A protein and the small-molecule ligand that binds it are described below.
Small molecule (SMILES): CC(=O)N[C@H]1[C@H](O[C@H]2[C@H](O)[C@@H](NC(C)=O)CO[C@@H]2CO)O[C@H](CO)[C@@H](O)[C@@H]1O

Binding-site contacts:
Ligand atom O5 contacts residue PHE117 of chain 1.A at 3.9 Å.
Ligand atom C5 contacts residue ASN119 of chain 1.A at 3.8 Å.
Ligand atom C2 contacts residue ASN119 of chain 1.A at 2.5 Å.
Ligand atom O5 contacts residue ASN119 of chain 1.A at 2.4 Å (h-bond).
Ligand atom O7 contacts residue ASN119 of chain 1.A at 3.4 Å (h-bond).
Ligand atom C1 contacts residue ASN119 of chain 1.A at 1.5 Å.
Ligand atom C4 contacts residue ASN119 of chain 1.A at 4.3 Å.
Ligand atom N2 contacts residue ASN119 of chain 1.A at 2.9 Å (h-bond).
Ligand atom C3 contacts residue ASN119 of chain 1.A at 3.9 Å.
Ligand atom C8 contacts residue HIS115 of chain 1.A at 4.0 Å.
Ligand atom C8 contacts residue ASN119 of chain 1.A at 3.5 Å.
Ligand atom C1 contacts residue PHE117 of chain 1.A at 3.7 Å (hydrophobic).
Ligand atom C7 contacts residue ASN119 of chain 1.A at 3.1 Å.

Sequence of chain 1.A:
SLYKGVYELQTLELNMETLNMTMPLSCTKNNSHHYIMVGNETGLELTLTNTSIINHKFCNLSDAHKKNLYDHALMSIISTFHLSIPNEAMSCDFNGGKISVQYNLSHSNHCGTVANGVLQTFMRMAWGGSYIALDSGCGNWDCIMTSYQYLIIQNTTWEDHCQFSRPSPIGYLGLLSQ